A small-molecule ligand and the protein it binds are described below.
Small molecule (SMILES): CC(=O)N[C@@H]1[C@@H](O)[C@H](O)[C@@H](CO)O[C@H]1O

Sequence of chain 1.C:
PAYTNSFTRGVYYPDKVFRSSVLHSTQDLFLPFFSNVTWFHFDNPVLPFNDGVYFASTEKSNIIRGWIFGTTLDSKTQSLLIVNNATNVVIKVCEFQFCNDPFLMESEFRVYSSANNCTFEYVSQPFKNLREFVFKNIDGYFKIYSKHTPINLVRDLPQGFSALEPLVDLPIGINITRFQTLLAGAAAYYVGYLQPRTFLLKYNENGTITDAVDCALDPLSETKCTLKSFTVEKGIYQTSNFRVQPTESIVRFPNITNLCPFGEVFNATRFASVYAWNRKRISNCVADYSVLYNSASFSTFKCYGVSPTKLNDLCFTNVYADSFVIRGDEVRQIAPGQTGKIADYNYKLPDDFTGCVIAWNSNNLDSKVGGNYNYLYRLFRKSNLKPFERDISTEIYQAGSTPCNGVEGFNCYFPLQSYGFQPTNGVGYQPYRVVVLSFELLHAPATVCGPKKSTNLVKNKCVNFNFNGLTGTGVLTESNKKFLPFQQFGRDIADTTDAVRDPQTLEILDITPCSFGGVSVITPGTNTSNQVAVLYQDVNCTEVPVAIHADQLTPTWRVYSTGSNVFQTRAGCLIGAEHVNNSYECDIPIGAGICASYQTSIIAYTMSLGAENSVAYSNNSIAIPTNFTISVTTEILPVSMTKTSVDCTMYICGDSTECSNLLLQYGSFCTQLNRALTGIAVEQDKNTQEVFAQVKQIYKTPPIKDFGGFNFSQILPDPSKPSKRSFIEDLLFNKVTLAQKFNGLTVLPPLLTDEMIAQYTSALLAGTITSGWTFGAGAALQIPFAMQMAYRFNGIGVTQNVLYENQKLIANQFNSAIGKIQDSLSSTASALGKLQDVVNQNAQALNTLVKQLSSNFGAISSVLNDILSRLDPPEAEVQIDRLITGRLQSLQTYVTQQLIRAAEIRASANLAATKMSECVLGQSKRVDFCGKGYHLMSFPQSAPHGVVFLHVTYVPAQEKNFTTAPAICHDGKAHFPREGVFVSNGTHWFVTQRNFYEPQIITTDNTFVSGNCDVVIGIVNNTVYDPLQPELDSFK

Binding-site contacts:
Ligand atom C5 contacts residue ASN616 of chain 1.C at 3.7 Å.
Ligand atom C2 contacts residue ASN616 of chain 1.C at 2.5 Å.
Ligand atom N2 contacts residue ASN616 of chain 1.C at 2.9 Å (h-bond).
Ligand atom O5 contacts residue ASN616 of chain 1.C at 2.4 Å (h-bond).
Ligand atom O5 contacts residue THR618 of chain 1.C at 3.8 Å.
Ligand atom C7 contacts residue ASN616 of chain 1.C at 3.3 Å.
Ligand atom C1 contacts residue ASN616 of chain 1.C at 1.4 Å.
Ligand atom C3 contacts residue ASN616 of chain 1.C at 3.8 Å.
Ligand atom C6 contacts residue THR618 of chain 1.C at 4.4 Å.
Ligand atom C4 contacts residue ASN616 of chain 1.C at 4.3 Å.
Ligand atom C1 contacts residue THR618 of chain 1.C at 4.5 Å.
Ligand atom O7 contacts residue ASN616 of chain 1.C at 3.2 Å (h-bond).
Ligand atom C8 contacts residue ASN616 of chain 1.C at 4.4 Å.